A small-molecule ligand and the protein it binds are described below.
Small molecule (SMILES): CC(=O)N[C@H]1[C@H](O[C@H]2[C@H](O)[C@@H](NC(C)=O)CO[C@@H]2CO)O[C@H](CO)[C@@H](O[C@@H]2O[C@H](CO)[C@@H](O)[C@H](O)[C@@H]2O)[C@@H]1O

Sequence of chain 1.A:
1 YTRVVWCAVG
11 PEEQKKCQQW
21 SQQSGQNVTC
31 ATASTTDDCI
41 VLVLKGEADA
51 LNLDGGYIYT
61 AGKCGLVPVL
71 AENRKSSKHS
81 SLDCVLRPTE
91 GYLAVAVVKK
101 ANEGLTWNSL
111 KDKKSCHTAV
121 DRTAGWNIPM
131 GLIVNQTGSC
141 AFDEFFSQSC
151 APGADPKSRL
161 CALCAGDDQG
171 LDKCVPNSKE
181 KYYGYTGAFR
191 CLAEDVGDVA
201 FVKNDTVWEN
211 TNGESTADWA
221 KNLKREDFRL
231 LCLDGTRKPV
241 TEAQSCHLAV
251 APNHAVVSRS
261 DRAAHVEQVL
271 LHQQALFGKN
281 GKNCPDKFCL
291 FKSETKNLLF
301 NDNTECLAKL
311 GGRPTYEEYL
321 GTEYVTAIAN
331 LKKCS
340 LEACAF

Binding-site contacts:
Ligand atom N2 contacts residue ASN330 of chain 1.A at 4.1 Å.
Ligand atom N2 contacts residue GLY131 of chain 1.A at 4.3 Å.
Ligand atom C8 contacts residue GLY131 of chain 1.A at 3.8 Å.
Ligand atom O5 contacts residue THR326 of chain 1.A at 4.3 Å.
Ligand atom C7 contacts residue ASN135 of chain 1.A at 3.9 Å.
Ligand atom C3 contacts residue ASN135 of chain 1.A at 4.0 Å.
Ligand atom C2 contacts residue ASN135 of chain 1.A at 2.7 Å.
Ligand atom C1 contacts residue ASN330 of chain 1.A at 4.3 Å.
Ligand atom C7 contacts residue ASN330 of chain 1.A at 3.6 Å.
Ligand atom C2 contacts residue ASN330 of chain 1.A at 4.2 Å.
Ligand atom N2 contacts residue ALA327 of chain 1.A at 4.4 Å.
Ligand atom C4 contacts residue ASN135 of chain 1.A at 4.3 Å.
Ligand atom O4 contacts residue ASN330 of chain 1.A at 3.1 Å (h-bond).
Ligand atom C8 contacts residue ILE128 of chain 1.A at 4.4 Å (hydrophobic).
Ligand atom O6 contacts residue THR326 of chain 1.A at 4.1 Å.
Ligand atom C3 contacts residue ASN330 of chain 1.A at 4.2 Å.
Ligand atom N2 contacts residue ASN135 of chain 1.A at 3.1 Å (h-bond).
Ligand atom O6 contacts residue GLU323 of chain 1.A at 4.5 Å.
Ligand atom C8 contacts residue ALA327 of chain 1.A at 3.9 Å (hydrophobic).
Ligand atom C7 contacts residue ALA327 of chain 1.A at 4.3 Å (hydrophobic).
Ligand atom C5 contacts residue ASN135 of chain 1.A at 3.6 Å.
Ligand atom C1 contacts residue ASN135 of chain 1.A at 1.4 Å.
Ligand atom O5 contacts residue ASN135 of chain 1.A at 2.3 Å (h-bond).
Ligand atom O7 contacts residue ASN330 of chain 1.A at 2.8 Å (h-bond).
Ligand atom O7 contacts residue LEU132 of chain 1.A at 4.2 Å.
Ligand atom C7 contacts residue GLY131 of chain 1.A at 4.5 Å.
Ligand atom C6 contacts residue ASN330 of chain 1.A at 4.2 Å.
Ligand atom O3 contacts residue ALA327 of chain 1.A at 4.4 Å.
Ligand atom C4 contacts residue ASN330 of chain 1.A at 3.9 Å.
Ligand atom C8 contacts residue LEU132 of chain 1.A at 3.8 Å (hydrophobic).
Ligand atom O7 contacts residue ASN135 of chain 1.A at 3.8 Å.
Ligand atom C5 contacts residue ASN330 of chain 1.A at 3.9 Å.